A protein and the small-molecule ligand that binds it are described below.
Small molecule (SMILES): CCC=CCC(=O)C=CC=CCCCCCCCC(=O)O

Sequence of chain 1.D:
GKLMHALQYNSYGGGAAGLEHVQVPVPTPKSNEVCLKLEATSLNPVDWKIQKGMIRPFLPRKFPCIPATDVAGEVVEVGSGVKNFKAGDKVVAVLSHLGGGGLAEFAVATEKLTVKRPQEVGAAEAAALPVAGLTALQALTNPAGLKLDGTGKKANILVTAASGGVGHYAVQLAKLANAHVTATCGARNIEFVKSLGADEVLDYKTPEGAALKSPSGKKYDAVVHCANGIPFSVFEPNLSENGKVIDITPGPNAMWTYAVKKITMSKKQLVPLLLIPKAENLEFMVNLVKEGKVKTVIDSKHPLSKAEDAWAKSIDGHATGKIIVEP

Binding-site contacts:
Ligand atom O2 contacts residue TYR14 of chain 1.D at 3.8 Å.
Ligand atom O2 contacts residue ARG58 of chain 1.D at 2.2 Å (salt-bridge).
Ligand atom O1 contacts residue ARG58 of chain 1.D at 3.5 Å (salt-bridge).
Ligand atom C1 contacts residue ARG58 of chain 1.D at 3.4 Å.
Ligand atom C3 contacts residue PRO59 of chain 1.D at 3.7 Å (hydrophobic).
Ligand atom C1 contacts residue PRO59 of chain 1.D at 4.4 Å (hydrophobic).
Ligand atom C1 contacts residue TYR14 of chain 1.D at 3.9 Å (hydrophobic).
Ligand atom O1 contacts residue TYR14 of chain 1.D at 3.3 Å (h-bond).
Ligand atom C2 contacts residue ARG58 of chain 1.D at 4.4 Å.
Ligand atom O1 contacts residue PRO59 of chain 1.D at 3.6 Å.